Sequence of chain 1.B:
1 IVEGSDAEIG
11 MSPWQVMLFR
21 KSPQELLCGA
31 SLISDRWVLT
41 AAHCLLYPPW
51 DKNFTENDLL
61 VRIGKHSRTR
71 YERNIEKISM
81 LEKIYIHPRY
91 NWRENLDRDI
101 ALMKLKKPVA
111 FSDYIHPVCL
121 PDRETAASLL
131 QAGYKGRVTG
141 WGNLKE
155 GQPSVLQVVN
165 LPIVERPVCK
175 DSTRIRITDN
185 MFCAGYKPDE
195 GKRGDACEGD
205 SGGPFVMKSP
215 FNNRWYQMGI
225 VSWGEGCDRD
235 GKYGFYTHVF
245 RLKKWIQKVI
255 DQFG

This small molecule binds to this protein.
Small molecule (SMILES): [H]/N=C(\N)N1CCC(CNC(=O)[C@@H]2CCCN2C(=O)[C@@H](Cc2ccccc2)NS(C)(=O)=O)CC1

Binding-site contacts:
Ligand atom C13 contacts residue GLU202 of chain 1.B at 3.6 Å.
Ligand atom N34 contacts residue TRP227 of chain 1.B at 3.8 Å.
Ligand atom C26 contacts residue SER205 of chain 1.B at 3.8 Å.
Ligand atom N24 contacts residue HIS43 of chain 1.B at 3.5 Å (h-bond).
Ligand atom C30 contacts residue GLY230 of chain 1.B at 3.5 Å.
Ligand atom O12 contacts residue GLY230 of chain 1.B at 3.3 Å (h-bond).
Ligand atom C6 contacts residue ILE179 of chain 1.B at 3.7 Å (hydrophobic).
Ligand atom N34 contacts residue ASP199 of chain 1.B at 3.0 Å (salt-bridge).
Ligand atom N29 contacts residue GLY228 of chain 1.B at 3.8 Å.
Ligand atom C28 contacts residue VAL225 of chain 1.B at 3.8 Å (hydrophobic).
Ligand atom C27 contacts residue SER205 of chain 1.B at 3.7 Å.
Ligand atom C1 contacts residue TRP227 of chain 1.B at 3.5 Å (hydrophobic).
Ligand atom C2 contacts residue LEU96 of chain 1.B at 3.8 Å (hydrophobic).
Ligand atom C15 contacts residue GLY228 of chain 1.B at 3.8 Å.
Ligand atom C25 contacts residue SER205 of chain 1.B at 3.2 Å.
Ligand atom N34 contacts residue GLY238 of chain 1.B at 3.4 Å.
Ligand atom S10 contacts residue GLY228 of chain 1.B at 3.7 Å.
Ligand atom N33 contacts residue ASP199 of chain 1.B at 2.8 Å (salt-bridge).
Ligand atom O16 contacts residue GLY228 of chain 1.B at 3.0 Å (h-bond).
Ligand atom O23 contacts residue GLU202 of chain 1.B at 2.9 Å (salt-bridge).
Ligand atom C2 contacts residue ASN95 of chain 1.B at 3.7 Å.
Ligand atom N34 contacts residue ALA200 of chain 1.B at 3.4 Å (h-bond).
Ligand atom O12 contacts residue GLU229 of chain 1.B at 3.7 Å.
Ligand atom C21 contacts residue LEU96 of chain 1.B at 3.8 Å (hydrophobic).
Ligand atom C32 contacts residue GLY228 of chain 1.B at 3.8 Å.
Ligand atom O16 contacts residue TRP227 of chain 1.B at 3.1 Å.
Ligand atom C20 contacts residue LEU96 of chain 1.B at 3.6 Å (hydrophobic).
Ligand atom N24 contacts residue SER226 of chain 1.B at 3.2 Å (h-bond).
Ligand atom N33 contacts residue GLY228 of chain 1.B at 3.7 Å.
Ligand atom C15 contacts residue TRP227 of chain 1.B at 3.8 Å (hydrophobic).
Ligand atom C25 contacts residue GLU202 of chain 1.B at 3.6 Å.
Ligand atom C19 contacts residue TYR47 of chain 1.B at 3.4 Å (hydrophobic).
Ligand atom O23 contacts residue TRP50 of chain 1.B at 3.8 Å.
Ligand atom N9 contacts residue GLY228 of chain 1.B at 2.9 Å (h-bond).
Ligand atom C27 contacts residue SER226 of chain 1.B at 3.5 Å.
Ligand atom C32 contacts residue ASP199 of chain 1.B at 3.7 Å.
Ligand atom C32 contacts residue ALA200 of chain 1.B at 3.3 Å (hydrophobic).
Ligand atom N33 contacts residue GLY230 of chain 1.B at 2.9 Å (h-bond).
Ligand atom O12 contacts residue GLY228 of chain 1.B at 3.4 Å (h-bond).
Ligand atom N33 contacts residue ALA200 of chain 1.B at 3.4 Å (h-bond).